Sequence of chain 1.B:
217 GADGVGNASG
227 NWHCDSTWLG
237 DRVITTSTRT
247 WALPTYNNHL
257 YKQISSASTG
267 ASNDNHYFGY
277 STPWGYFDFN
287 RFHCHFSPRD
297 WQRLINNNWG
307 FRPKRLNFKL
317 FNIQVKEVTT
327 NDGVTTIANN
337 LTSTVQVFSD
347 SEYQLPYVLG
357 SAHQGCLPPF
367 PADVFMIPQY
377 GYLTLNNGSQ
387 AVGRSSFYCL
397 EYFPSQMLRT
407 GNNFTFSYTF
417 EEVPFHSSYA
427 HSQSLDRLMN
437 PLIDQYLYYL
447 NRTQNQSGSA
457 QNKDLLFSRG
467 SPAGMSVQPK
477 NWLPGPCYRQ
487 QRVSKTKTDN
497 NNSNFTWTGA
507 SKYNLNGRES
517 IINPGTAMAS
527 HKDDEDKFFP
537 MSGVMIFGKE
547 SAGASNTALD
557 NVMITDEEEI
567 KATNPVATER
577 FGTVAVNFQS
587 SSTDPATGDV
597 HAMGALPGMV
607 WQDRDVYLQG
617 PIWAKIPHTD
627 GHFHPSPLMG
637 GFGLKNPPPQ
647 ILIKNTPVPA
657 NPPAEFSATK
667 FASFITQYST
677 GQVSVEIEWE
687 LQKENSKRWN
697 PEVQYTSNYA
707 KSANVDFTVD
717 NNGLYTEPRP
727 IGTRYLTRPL

A small-molecule ligand and the protein it binds are described below.
Small molecule (SMILES): Nc1ncnc2[nH]cnc12

Binding-site contacts:
Ligand atom N1 contacts residue VAL419 of chain 1.B at 4.5 Å.
Ligand atom N3 contacts residue PRO631 of chain 1.B at 4.0 Å.
Ligand atom N1 contacts residue PHE638 of chain 1.B at 3.8 Å.
Ligand atom N6 contacts residue PRO633 of chain 1.B at 4.2 Å.
Ligand atom C6 contacts residue PHE638 of chain 1.B at 4.2 Å (hydrophobic).
Ligand atom C5 contacts residue PRO631 of chain 1.B at 4.2 Å (hydrophobic).
Ligand atom C8 contacts residue PRO631 of chain 1.B at 4.3 Å (hydrophobic).
Ligand atom N6 contacts residue SER632 of chain 1.B at 3.7 Å.
Ligand atom N1 contacts residue PRO631 of chain 1.B at 4.1 Å.
Ligand atom N6 contacts residue GLY639 of chain 1.B at 3.3 Å (h-bond).
Ligand atom C2 contacts residue VAL419 of chain 1.B at 4.5 Å (hydrophobic).
Ligand atom N7 contacts residue ASP609 of chain 1.B at 4.0 Å.
Ligand atom N7 contacts residue HIS630 of chain 1.B at 3.8 Å.
Ligand atom N6 contacts residue GLY637 of chain 1.B at 3.2 Å (h-bond).
Ligand atom C2 contacts residue ILE622 of chain 1.B at 4.2 Å (hydrophobic).
Ligand atom C5 contacts residue SER632 of chain 1.B at 3.8 Å.
Ligand atom N6 contacts residue PHE638 of chain 1.B at 3.5 Å.
Ligand atom C4 contacts residue PRO631 of chain 1.B at 4.1 Å (hydrophobic).
Ligand atom C6 contacts residue GLY637 of chain 1.B at 4.4 Å.
Ligand atom C6 contacts residue SER632 of chain 1.B at 4.0 Å.
Ligand atom C6 contacts residue PRO631 of chain 1.B at 4.2 Å (hydrophobic).
Ligand atom N3 contacts residue ILE622 of chain 1.B at 4.4 Å.
Ligand atom C4 contacts residue SER632 of chain 1.B at 4.3 Å.
Ligand atom C2 contacts residue GLY639 of chain 1.B at 2.6 Å.
Ligand atom N1 contacts residue GLY639 of chain 1.B at 2.8 Å (h-bond).
Ligand atom C8 contacts residue SER632 of chain 1.B at 4.2 Å.
Ligand atom C8 contacts residue HIS630 of chain 1.B at 3.5 Å.
Ligand atom C6 contacts residue GLY639 of chain 1.B at 3.4 Å.
Ligand atom N9 contacts residue HIS630 of chain 1.B at 4.4 Å.
Ligand atom N3 contacts residue GLY639 of chain 1.B at 3.9 Å.
Ligand atom N7 contacts residue SER632 of chain 1.B at 3.4 Å.
Ligand atom N9 contacts residue PRO631 of chain 1.B at 3.6 Å.
Ligand atom C2 contacts residue PRO631 of chain 1.B at 4.0 Å (hydrophobic).